Sequence of chain 1.A:
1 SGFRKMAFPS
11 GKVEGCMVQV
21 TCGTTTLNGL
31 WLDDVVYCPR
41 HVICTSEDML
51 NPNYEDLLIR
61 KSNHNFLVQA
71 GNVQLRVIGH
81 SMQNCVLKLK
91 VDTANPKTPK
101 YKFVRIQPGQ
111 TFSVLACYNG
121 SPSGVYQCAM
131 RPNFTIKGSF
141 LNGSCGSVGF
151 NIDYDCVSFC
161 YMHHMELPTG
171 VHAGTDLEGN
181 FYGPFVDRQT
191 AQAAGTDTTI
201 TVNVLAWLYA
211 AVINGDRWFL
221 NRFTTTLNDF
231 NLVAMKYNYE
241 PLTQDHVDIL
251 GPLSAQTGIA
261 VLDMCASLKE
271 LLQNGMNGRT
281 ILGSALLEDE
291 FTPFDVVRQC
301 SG

Binding-site contacts:
Ligand atom C11 contacts residue LEU141 of chain 1.B at 3.7 Å (hydrophobic).
Ligand atom C12 contacts residue ASN142 of chain 1.B at 3.7 Å.
Ligand atom C9 contacts residue SER144 of chain 1.B at 3.9 Å.
Ligand atom C9 contacts residue GLU166 of chain 1.B at 3.7 Å.
Ligand atom C10 contacts residue SER144 of chain 1.B at 4.0 Å.
Ligand atom C11 contacts residue GLU166 of chain 1.B at 3.9 Å.
Ligand atom C23 contacts residue GLN189 of chain 1.B at 3.6 Å.
Ligand atom C18 contacts residue HIS164 of chain 1.B at 3.4 Å.
Ligand atom C7 contacts residue MET165 of chain 1.B at 4.0 Å (hydrophobic).
Ligand atom O contacts residue GLN189 of chain 1.B at 3.9 Å.
Ligand atom N3 contacts residue GLU166 of chain 1.B at 3.8 Å.
Ligand atom C18 contacts residue HIS41 of chain 1.B at 4.0 Å.
Ligand atom O2 contacts residue MET165 of chain 1.B at 3.3 Å.
Ligand atom C21 contacts residue GLN189 of chain 1.B at 3.9 Å.
Ligand atom CL contacts residue MET165 of chain 1.B at 3.7 Å.
Ligand atom C9 contacts residue HIS163 of chain 1.B at 3.1 Å.
Ligand atom N3 contacts residue SER144 of chain 1.B at 3.5 Å (h-bond).
Ligand atom C contacts residue GLU166 of chain 1.B at 3.4 Å.
Ligand atom C11 contacts residue ASN142 of chain 1.B at 3.9 Å.
Ligand atom CL contacts residue ASP187 of chain 1.B at 3.5 Å.
Ligand atom C10 contacts residue GLU166 of chain 1.B at 3.6 Å.
Ligand atom CL contacts residue ARG188 of chain 1.B at 4.0 Å.
Ligand atom C18 contacts residue MET165 of chain 1.B at 3.6 Å (hydrophobic).
Ligand atom N3 contacts residue PHE140 of chain 1.B at 3.8 Å.
Ligand atom N2 contacts residue CYS145 of chain 1.B at 3.7 Å.
Ligand atom C19 contacts residue MET165 of chain 1.B at 3.7 Å (hydrophobic).
Ligand atom C10 contacts residue PHE140 of chain 1.B at 3.4 Å (hydrophobic).
Ligand atom C3 contacts residue GLN189 of chain 1.B at 3.6 Å.
Ligand atom C9 contacts residue MET165 of chain 1.B at 3.9 Å (hydrophobic).
Ligand atom CL contacts residue HIS164 of chain 1.B at 3.8 Å.
Ligand atom C12 contacts residue PHE140 of chain 1.B at 3.7 Å (hydrophobic).
Ligand atom N3 contacts residue HIS163 of chain 1.B at 2.8 Å (h-bond).
Ligand atom O2 contacts residue GLU166 of chain 1.B at 3.0 Å (salt-bridge).
Ligand atom C20 contacts residue ARG188 of chain 1.B at 3.6 Å.
Ligand atom N3 contacts residue HIS172 of chain 1.B at 4.0 Å.
Ligand atom C13 contacts residue ASN142 of chain 1.B at 3.8 Å.
Ligand atom C12 contacts residue GLU166 of chain 1.B at 3.7 Å.
Ligand atom CL contacts residue HIS41 of chain 1.B at 3.6 Å.
Ligand atom C10 contacts residue LEU141 of chain 1.B at 3.7 Å (hydrophobic).
Ligand atom C12 contacts residue LEU141 of chain 1.B at 3.7 Å (hydrophobic).

A protein and the small-molecule ligand that binds it are described below.
Small molecule (SMILES): C[C@@H]1CCN(S(=O)(=O)N2Cc3ccc(Cl)cc3[C@H](C(=O)Nc3cncc4ccccc34)C2)C1

Sequence of chain 1.B:
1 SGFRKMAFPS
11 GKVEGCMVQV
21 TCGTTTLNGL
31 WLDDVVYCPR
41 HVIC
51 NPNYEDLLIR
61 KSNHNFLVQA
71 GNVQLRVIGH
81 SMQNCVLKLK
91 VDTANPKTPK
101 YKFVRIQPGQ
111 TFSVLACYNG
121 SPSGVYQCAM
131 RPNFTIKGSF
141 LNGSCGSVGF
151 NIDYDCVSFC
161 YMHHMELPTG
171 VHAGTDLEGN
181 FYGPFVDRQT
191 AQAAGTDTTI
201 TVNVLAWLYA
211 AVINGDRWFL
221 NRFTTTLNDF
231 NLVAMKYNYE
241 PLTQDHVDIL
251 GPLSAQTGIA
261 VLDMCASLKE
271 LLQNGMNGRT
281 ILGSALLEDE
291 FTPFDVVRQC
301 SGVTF